Sequence of chain 1.A:
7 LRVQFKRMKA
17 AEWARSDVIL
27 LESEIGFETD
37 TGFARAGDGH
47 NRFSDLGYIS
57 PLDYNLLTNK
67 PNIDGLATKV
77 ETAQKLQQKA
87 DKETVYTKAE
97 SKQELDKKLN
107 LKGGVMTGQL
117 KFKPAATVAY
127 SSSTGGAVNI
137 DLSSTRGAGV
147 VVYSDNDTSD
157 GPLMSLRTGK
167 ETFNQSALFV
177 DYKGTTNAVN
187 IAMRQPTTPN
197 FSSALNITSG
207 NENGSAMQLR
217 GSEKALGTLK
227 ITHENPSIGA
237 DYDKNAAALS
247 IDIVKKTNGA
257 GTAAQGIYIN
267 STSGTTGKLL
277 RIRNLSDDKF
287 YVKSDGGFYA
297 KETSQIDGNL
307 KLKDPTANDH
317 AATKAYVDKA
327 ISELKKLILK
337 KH

Binding-site contacts:
Ligand atom C4 contacts residue SER246 of chain 2.A at 3.8 Å.
Ligand atom O6 contacts residue LYS240 of chain 2.A at 3.7 Å.
Ligand atom C4 contacts residue LEU222 of chain 1.A at 3.8 Å (hydrophobic).
Ligand atom O6 contacts residue ARG277 of chain 1.A at 2.5 Å (salt-bridge).
Ligand atom C4 contacts residue TYR264 of chain 3.A at 3.9 Å (hydrophobic).
Ligand atom C5 contacts residue ALA221 of chain 1.A at 3.8 Å (hydrophobic).
Ligand atom C3 contacts residue ASN241 of chain 2.A at 3.3 Å.
Ligand atom C3 contacts residue LEU222 of chain 1.A at 3.8 Å (hydrophobic).
Ligand atom O4 contacts residue TYR264 of chain 3.A at 3.2 Å (h-bond).
Ligand atom C5 contacts residue ASN241 of chain 2.A at 3.6 Å.
Ligand atom C1 contacts residue ASN241 of chain 2.A at 3.9 Å.
Ligand atom O1 contacts residue ARG279 of chain 1.A at 3.4 Å (salt-bridge).
Ligand atom C2 contacts residue TYR264 of chain 3.A at 3.8 Å (hydrophobic).
Ligand atom O6 contacts residue GLN261 of chain 3.A at 3.1 Å (h-bond).
Ligand atom C3 contacts residue TYR264 of chain 3.A at 3.6 Å (hydrophobic).
Ligand atom C3 contacts residue ALA221 of chain 1.A at 3.6 Å (hydrophobic).
Ligand atom O3 contacts residue ALA243 of chain 2.A at 3.5 Å.
Ligand atom O3 contacts residue SER246 of chain 2.A at 3.9 Å.
Ligand atom O2 contacts residue ARG279 of chain 1.A at 3.4 Å (salt-bridge).
Ligand atom O6 contacts residue LEU222 of chain 1.A at 3.7 Å.
Ligand atom C6 contacts residue ASN241 of chain 2.A at 3.1 Å.
Ligand atom O4 contacts residue SER246 of chain 2.A at 2.5 Å (h-bond).
Ligand atom C6 contacts residue GLN261 of chain 3.A at 3.4 Å.
Ligand atom C2 contacts residue ASN241 of chain 2.A at 3.3 Å.
Ligand atom C4 contacts residue ALA221 of chain 1.A at 3.8 Å (hydrophobic).
Ligand atom C5 contacts residue TYR264 of chain 3.A at 3.9 Å (hydrophobic).
Ligand atom O3 contacts residue GLY223 of chain 1.A at 3.5 Å (h-bond).
Ligand atom O2 contacts residue ASN241 of chain 2.A at 2.5 Å (h-bond).
Ligand atom O5 contacts residue ARG277 of chain 1.A at 3.6 Å.
Ligand atom O3 contacts residue LEU222 of chain 1.A at 3.5 Å.
Ligand atom O4 contacts residue TYR264 of chain 3.A at 3.9 Å.
Ligand atom C1 contacts residue ARG277 of chain 1.A at 3.8 Å.
Ligand atom C5 contacts residue ARG277 of chain 1.A at 3.4 Å.
Ligand atom O5 contacts residue ASN241 of chain 2.A at 3.1 Å (h-bond).
Ligand atom O3 contacts residue ASN241 of chain 2.A at 3.5 Å (h-bond).
Ligand atom C6 contacts residue ARG277 of chain 1.A at 3.3 Å.
Ligand atom O2 contacts residue TYR264 of chain 3.A at 3.6 Å.
Ligand atom O1 contacts residue ARG277 of chain 1.A at 2.5 Å (salt-bridge).
Ligand atom O6 contacts residue ASN241 of chain 2.A at 3.1 Å (h-bond).
Ligand atom O2 contacts residue GLN261 of chain 3.A at 3.3 Å (h-bond).

A protein and the small-molecule ligand that binds it are described below.
Small molecule (SMILES): OC[C@H]1O[C@@H](O[C@H]2[C@H](O)[C@@H](O)[C@@H](O)O[C@@H]2CO)[C@H](O)[C@@H](O)[C@H]1O

Sequence of chain 2.A:
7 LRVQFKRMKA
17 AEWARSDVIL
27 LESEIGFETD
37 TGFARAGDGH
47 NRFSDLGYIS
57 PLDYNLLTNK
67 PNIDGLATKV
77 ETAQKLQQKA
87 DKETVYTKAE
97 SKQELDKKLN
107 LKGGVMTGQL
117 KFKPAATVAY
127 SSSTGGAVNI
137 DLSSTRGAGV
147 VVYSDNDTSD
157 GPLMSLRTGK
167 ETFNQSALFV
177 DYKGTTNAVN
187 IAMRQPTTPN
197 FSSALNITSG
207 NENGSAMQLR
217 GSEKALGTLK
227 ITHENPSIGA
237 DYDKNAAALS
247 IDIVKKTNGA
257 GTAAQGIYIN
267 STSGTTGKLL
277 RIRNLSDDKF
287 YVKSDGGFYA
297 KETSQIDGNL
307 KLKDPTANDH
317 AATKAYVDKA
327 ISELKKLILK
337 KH

Sequence of chain 3.A:
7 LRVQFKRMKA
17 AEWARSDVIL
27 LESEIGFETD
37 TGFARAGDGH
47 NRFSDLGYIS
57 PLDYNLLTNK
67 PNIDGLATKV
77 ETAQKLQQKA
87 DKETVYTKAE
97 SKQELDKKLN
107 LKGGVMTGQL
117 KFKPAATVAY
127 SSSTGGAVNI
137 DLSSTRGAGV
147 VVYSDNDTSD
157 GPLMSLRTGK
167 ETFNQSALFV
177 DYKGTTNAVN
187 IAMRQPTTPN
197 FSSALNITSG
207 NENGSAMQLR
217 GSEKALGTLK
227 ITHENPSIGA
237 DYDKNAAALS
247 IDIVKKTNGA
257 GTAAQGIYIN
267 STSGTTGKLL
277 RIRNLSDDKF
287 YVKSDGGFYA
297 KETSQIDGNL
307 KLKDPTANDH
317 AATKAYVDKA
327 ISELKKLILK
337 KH